Binding-site contacts:
Ligand atom C5 contacts residue MET384 of chain 2.A at 3.7 Å (hydrophobic).
Ligand atom N7 contacts residue GLY383 of chain 2.A at 3.1 Å.
Ligand atom C2 contacts residue CYS301 of chain 2.A at 3.3 Å (hydrophobic).
Ligand atom O5' contacts residue GLY335 of chain 2.A at 3.4 Å.
Ligand atom O1P contacts residue SER299 of chain 2.A at 2.9 Å (h-bond).
Ligand atom O3P contacts residue SER299 of chain 2.A at 2.8 Å (h-bond).
Ligand atom O2 contacts residue THR303 of chain 2.A at 2.7 Å (h-bond).
Ligand atom C8 contacts residue ILE300 of chain 2.A at 3.7 Å (hydrophobic).
Ligand atom O2 contacts residue GLU412 of chain 2.A at 3.4 Å (salt-bridge).
Ligand atom N7 contacts residue ILE300 of chain 2.A at 3.4 Å.
Ligand atom O2 contacts residue CYS301 of chain 2.A at 2.7 Å (h-bond).
Ligand atom O6 contacts residue MET384 of chain 2.A at 3.3 Å (h-bond).
Ligand atom C4' contacts residue ASP334 of chain 2.A at 3.6 Å.
Ligand atom N7 contacts residue MET384 of chain 2.A at 3.0 Å (h-bond).
Ligand atom O3' contacts residue MET355 of chain 2.A at 3.5 Å (h-bond).
Ligand atom O2P contacts residue ASN358 of chain 2.A at 3.2 Å (h-bond).
Ligand atom O5' contacts residue GLY298 of chain 2.A at 3.5 Å.
Ligand atom P contacts residue TYR381 of chain 2.A at 3.7 Å.
Ligand atom C8 contacts residue MET55 of chain 2.A at 3.4 Å (hydrophobic).
Ligand atom O2' contacts residue ASP334 of chain 2.A at 3.0 Å (salt-bridge).
Ligand atom N7 contacts residue MET55 of chain 2.A at 3.7 Å.
Ligand atom C2 contacts residue GLU412 of chain 2.A at 3.5 Å.
Ligand atom O3' contacts residue ALA53 of chain 2.A at 3.7 Å.
Ligand atom O3P contacts residue TYR381 of chain 2.A at 2.5 Å (h-bond).
Ligand atom C5 contacts residue GLY383 of chain 2.A at 3.7 Å.
Ligand atom P contacts residue SER299 of chain 2.A at 3.7 Å.
Ligand atom O2P contacts residue GLY357 of chain 2.A at 2.7 Å (h-bond).
Ligand atom O6 contacts residue GLY413 of chain 2.A at 3.4 Å.
Ligand atom C5' contacts residue TYR381 of chain 2.A at 3.5 Å (hydrophobic).
Ligand atom C3' contacts residue ASP334 of chain 2.A at 3.5 Å.
Ligand atom N3 contacts residue CYS301 of chain 2.A at 3.7 Å.
Ligand atom C5 contacts residue ILE300 of chain 2.A at 3.5 Å (hydrophobic).
Ligand atom O3' contacts residue ASP334 of chain 2.A at 2.4 Å (salt-bridge).
Ligand atom O6 contacts residue GLY383 of chain 2.A at 3.3 Å.
Ligand atom C6 contacts residue GLY385 of chain 2.A at 3.6 Å.
Ligand atom O1P contacts residue GLY298 of chain 2.A at 3.6 Å.
Ligand atom O3P contacts residue ASN358 of chain 2.A at 3.1 Å (h-bond).
Ligand atom O6 contacts residue GLY385 of chain 2.A at 2.7 Å (h-bond).
Ligand atom O1P contacts residue GLY336 of chain 2.A at 3.0 Å (h-bond).
Ligand atom N1 contacts residue GLU412 of chain 2.A at 2.9 Å (salt-bridge).

A protein and the small-molecule ligand that binds it are described below.
Small molecule (SMILES): O=c1[nH]c(=O)c2[nH+]cn([C@@H]3O[C@H](COP(=O)(O)O)[C@@H](O)[C@H]3O)c2[nH]1

Sequence of chain 2.A:
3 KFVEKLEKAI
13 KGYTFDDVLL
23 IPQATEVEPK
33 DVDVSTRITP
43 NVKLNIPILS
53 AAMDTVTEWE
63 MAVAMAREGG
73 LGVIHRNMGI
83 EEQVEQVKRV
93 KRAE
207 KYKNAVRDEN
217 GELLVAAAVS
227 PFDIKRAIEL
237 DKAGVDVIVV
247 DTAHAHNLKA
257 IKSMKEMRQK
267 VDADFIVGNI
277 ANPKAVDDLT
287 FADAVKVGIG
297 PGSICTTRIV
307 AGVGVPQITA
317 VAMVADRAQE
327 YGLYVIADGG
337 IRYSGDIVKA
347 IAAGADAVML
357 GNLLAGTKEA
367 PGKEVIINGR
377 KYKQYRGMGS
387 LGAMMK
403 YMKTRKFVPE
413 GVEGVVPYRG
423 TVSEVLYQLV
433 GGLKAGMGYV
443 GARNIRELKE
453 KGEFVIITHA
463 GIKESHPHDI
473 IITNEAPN